Sequence of chain 1.A:
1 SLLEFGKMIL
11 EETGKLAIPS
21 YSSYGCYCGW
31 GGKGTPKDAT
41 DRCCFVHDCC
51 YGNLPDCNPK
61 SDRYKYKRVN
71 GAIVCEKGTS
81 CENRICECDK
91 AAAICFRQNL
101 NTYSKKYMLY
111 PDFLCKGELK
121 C

The protein below binds the small molecule below.
Small molecule (SMILES): CC(C)[C@H](N)C(=O)N[C@@H](C)C(=O)N[C@@H](Cc1ccccc1)C(=O)N[C@@H](CCCN=C(N)N)C(=O)N[C@H](C=O)CO

Binding-site contacts:
Ligand atom CD2 contacts residue LYS60 of chain 1.A at 3.2 Å.
Ligand atom NH2 contacts residue PHE5 of chain 1.A at 3.4 Å.
Ligand atom CB contacts residue LEU2 of chain 1.A at 3.3 Å (hydrophobic).
Ligand atom OG contacts residue ASP48 of chain 1.A at 2.9 Å.
Ligand atom CA contacts residue LYS60 of chain 1.A at 3.4 Å.
Ligand atom C contacts residue GLY29 of chain 1.A at 3.0 Å.
Ligand atom CA contacts residue GLY31 of chain 1.A at 2.8 Å.
Ligand atom CZ contacts residue HIS47 of chain 1.A at 3.7 Å.
Ligand atom NH2 contacts residue HIS47 of chain 1.A at 3.0 Å.
Ligand atom CB contacts residue LEU2 of chain 1.A at 3.2 Å (hydrophobic).
Ligand atom CG1 contacts residue ILE18 of chain 1.A at 3.7 Å (hydrophobic).
Ligand atom O contacts residue ILE18 of chain 1.A at 3.6 Å.
Ligand atom C contacts residue GLY29 of chain 1.A at 3.4 Å.
Ligand atom N contacts residue GLY29 of chain 1.A at 3.7 Å.
Ligand atom N contacts residue LEU2 of chain 1.A at 3.0 Å.
Ligand atom O contacts residue SER22 of chain 1.A at 3.6 Å.
Ligand atom N contacts residue GLY31 of chain 1.A at 3.2 Å (h-bond).
Ligand atom CG2 contacts residue LEU3 of chain 1.A at 3.7 Å (hydrophobic).
Ligand atom CG contacts residue ASP48 of chain 1.A at 2.8 Å.
Ligand atom CB contacts residue GLY31 of chain 1.A at 3.2 Å.
Ligand atom O contacts residue GLY29 of chain 1.A at 3.0 Å (h-bond).
Ligand atom C contacts residue LEU2 of chain 1.A at 3.7 Å (hydrophobic).
Ligand atom CA contacts residue GLY29 of chain 1.A at 3.2 Å.
Ligand atom CB contacts residue GLY31 of chain 1.A at 3.5 Å.
Ligand atom CD contacts residue ASP48 of chain 1.A at 3.6 Å.
Ligand atom CE1 contacts residue TRP30 of chain 1.A at 3.5 Å (hydrophobic).
Ligand atom CG1 contacts residue LEU2 of chain 1.A at 3.7 Å (hydrophobic).
Ligand atom CD1 contacts residue TRP30 of chain 1.A at 3.5 Å (hydrophobic).
Ligand atom N contacts residue GLY29 of chain 1.A at 3.2 Å (h-bond).
Ligand atom O contacts residue TRP30 of chain 1.A at 2.8 Å.
Ligand atom CA contacts residue ILE18 of chain 1.A at 3.3 Å (hydrophobic).
Ligand atom NH1 contacts residue TYR51 of chain 1.A at 3.2 Å.
Ligand atom CZ contacts residue TYR51 of chain 1.A at 3.4 Å (hydrophobic).
Ligand atom CB contacts residue GLY29 of chain 1.A at 3.3 Å.
Ligand atom O contacts residue GLY29 of chain 1.A at 3.2 Å (h-bond).
Ligand atom CB contacts residue LYS60 of chain 1.A at 3.5 Å.
Ligand atom NE contacts residue ASP48 of chain 1.A at 3.7 Å.
Ligand atom CB contacts residue TRP30 of chain 1.A at 3.0 Å (hydrophobic).
Ligand atom N contacts residue LEU2 of chain 1.A at 3.5 Å.
Ligand atom CA contacts residue TRP30 of chain 1.A at 3.2 Å (hydrophobic).